Binding-site contacts:
Ligand atom C5 contacts residue LYS477 of chain 1.A at 3.4 Å.
Ligand atom O1B contacts residue GLY377 of chain 1.B at 2.7 Å (h-bond).
Ligand atom N3 contacts residue TYR349 of chain 1.B at 3.3 Å.
Ligand atom N3B contacts residue SER479 of chain 1.A at 2.5 Å (h-bond).
Ligand atom N6 contacts residue LYS477 of chain 1.A at 3.2 Å.
Ligand atom O2G contacts residue SER479 of chain 1.A at 3.1 Å (h-bond).
Ligand atom O1A contacts residue GLY378 of chain 1.B at 2.5 Å (h-bond).
Ligand atom C4 contacts residue TYR349 of chain 1.B at 3.4 Å (hydrophobic).
Ligand atom O1G contacts residue HIS534 of chain 1.B at 3.0 Å (h-bond).
Ligand atom C4 contacts residue LYS477 of chain 1.A at 3.3 Å.
Ligand atom N3B contacts residue NA1 of chain 1.F at 2.9 Å (h-bond).
Ligand atom O1A contacts residue GLY379 of chain 1.B at 2.5 Å (h-bond).
Ligand atom O3G contacts residue NA1 of chain 1.F at 2.8 Å (h-bond).
Ligand atom O2G contacts residue GLN422 of chain 1.B at 3.1 Å (h-bond).
Ligand atom O2G contacts residue GLU503 of chain 1.B at 3.3 Å (salt-bridge).
Ligand atom O2A contacts residue THR382 of chain 1.B at 2.8 Å (h-bond).
Ligand atom C6 contacts residue TYR349 of chain 1.B at 3.3 Å (hydrophobic).
Ligand atom O2B contacts residue SER381 of chain 1.B at 2.5 Å (h-bond).
Ligand atom O1A contacts residue GLY377 of chain 1.B at 2.5 Å.
Ligand atom N7 contacts residue LYS477 of chain 1.A at 3.3 Å.
Ligand atom O2B contacts residue LYS380 of chain 1.B at 3.3 Å.
Ligand atom O1B contacts residue GLY378 of chain 1.B at 3.2 Å (h-bond).
Ligand atom O2A contacts residue GLY379 of chain 1.B at 2.9 Å (h-bond).
Ligand atom O2G contacts residue NA1 of chain 1.F at 3.1 Å (h-bond).
Ligand atom O3A contacts residue SER479 of chain 1.A at 3.0 Å.
Ligand atom PG contacts residue SER479 of chain 1.A at 3.0 Å.
Ligand atom C1' contacts residue ILE356 of chain 1.B at 3.1 Å (hydrophobic).
Ligand atom O2G contacts residue GLY481 of chain 1.A at 2.8 Å (h-bond).
Ligand atom C5' contacts residue GLY377 of chain 1.B at 3.1 Å.
Ligand atom O1G contacts residue SER479 of chain 1.A at 3.0 Å (h-bond).
Ligand atom N3B contacts residue GLY480 of chain 1.A at 3.2 Å (h-bond).
Ligand atom O2A contacts residue SER381 of chain 1.B at 3.0 Å (h-bond).
Ligand atom N9 contacts residue LYS477 of chain 1.A at 3.2 Å (salt-bridge).
Ligand atom O1B contacts residue LYS380 of chain 1.B at 2.8 Å.
Ligand atom O1G contacts residue SER376 of chain 1.B at 2.6 Å (h-bond).
Ligand atom O3G contacts residue HIS534 of chain 1.B at 3.0 Å (h-bond).
Ligand atom PG contacts residue NA1 of chain 1.F at 3.0 Å.
Ligand atom O3G contacts residue GLU503 of chain 1.B at 2.5 Å (salt-bridge).
Ligand atom O2G contacts residue GLY480 of chain 1.A at 2.6 Å (h-bond).
Ligand atom PB contacts residue SER381 of chain 1.B at 3.3 Å.

Sequence of chain 1.A:
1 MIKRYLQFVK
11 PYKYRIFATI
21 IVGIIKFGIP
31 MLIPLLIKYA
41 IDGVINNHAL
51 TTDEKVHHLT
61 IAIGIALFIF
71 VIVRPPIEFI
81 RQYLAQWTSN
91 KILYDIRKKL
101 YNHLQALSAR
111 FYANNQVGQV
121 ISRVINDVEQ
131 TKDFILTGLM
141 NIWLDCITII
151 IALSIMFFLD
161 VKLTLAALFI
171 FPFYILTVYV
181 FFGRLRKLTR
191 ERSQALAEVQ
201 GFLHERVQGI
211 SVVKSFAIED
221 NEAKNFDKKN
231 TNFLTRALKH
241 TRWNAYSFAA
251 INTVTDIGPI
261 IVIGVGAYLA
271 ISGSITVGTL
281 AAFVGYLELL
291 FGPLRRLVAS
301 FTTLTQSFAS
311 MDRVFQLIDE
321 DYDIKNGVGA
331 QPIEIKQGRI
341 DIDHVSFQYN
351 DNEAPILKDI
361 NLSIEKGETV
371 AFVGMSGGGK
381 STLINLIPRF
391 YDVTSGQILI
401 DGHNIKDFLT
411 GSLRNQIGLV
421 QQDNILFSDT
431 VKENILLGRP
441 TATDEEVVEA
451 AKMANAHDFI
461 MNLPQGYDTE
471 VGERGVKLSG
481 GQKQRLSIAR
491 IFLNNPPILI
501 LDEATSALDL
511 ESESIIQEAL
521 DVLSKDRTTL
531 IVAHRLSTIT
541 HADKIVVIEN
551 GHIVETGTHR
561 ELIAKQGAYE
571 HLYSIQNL

Sequence of chain 1.B:
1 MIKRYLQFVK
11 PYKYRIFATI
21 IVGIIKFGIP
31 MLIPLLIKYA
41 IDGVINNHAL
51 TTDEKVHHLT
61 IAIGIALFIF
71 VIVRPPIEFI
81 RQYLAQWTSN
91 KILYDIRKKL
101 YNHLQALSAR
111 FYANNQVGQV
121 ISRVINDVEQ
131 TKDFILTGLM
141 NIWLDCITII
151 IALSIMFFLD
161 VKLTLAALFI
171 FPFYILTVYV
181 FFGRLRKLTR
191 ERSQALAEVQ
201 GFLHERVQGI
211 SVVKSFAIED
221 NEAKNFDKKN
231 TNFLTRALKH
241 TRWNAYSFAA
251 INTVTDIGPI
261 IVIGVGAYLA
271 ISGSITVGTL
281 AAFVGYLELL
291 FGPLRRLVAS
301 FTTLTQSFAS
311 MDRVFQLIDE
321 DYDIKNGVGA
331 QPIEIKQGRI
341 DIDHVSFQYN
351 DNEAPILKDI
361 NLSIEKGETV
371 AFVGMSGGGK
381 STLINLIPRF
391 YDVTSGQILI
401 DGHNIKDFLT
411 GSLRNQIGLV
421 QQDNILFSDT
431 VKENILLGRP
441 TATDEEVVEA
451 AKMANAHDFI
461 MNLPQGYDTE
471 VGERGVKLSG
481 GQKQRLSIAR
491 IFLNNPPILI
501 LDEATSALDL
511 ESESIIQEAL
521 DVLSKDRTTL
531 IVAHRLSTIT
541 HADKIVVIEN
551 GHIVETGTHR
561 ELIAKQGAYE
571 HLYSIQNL

A protein and the small-molecule ligand that binds it are described below.
Small molecule (SMILES): Nc1ncnc2c1ncn2[C@@H]1O[C@H](CO[P](=O)(O)O[P](=O)(O)NP(=O)(O)O)[C@@H](O)[C@H]1O